Sequence of chain 1.A:
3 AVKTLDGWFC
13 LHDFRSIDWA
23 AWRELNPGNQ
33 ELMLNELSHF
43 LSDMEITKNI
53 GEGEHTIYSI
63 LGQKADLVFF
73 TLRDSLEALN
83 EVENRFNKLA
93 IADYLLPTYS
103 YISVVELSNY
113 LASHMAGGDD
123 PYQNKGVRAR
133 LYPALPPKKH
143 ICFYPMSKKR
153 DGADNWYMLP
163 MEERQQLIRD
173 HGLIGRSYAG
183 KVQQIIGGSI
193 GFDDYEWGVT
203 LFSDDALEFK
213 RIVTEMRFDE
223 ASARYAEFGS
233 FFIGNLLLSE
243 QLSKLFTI

Binding-site contacts:
Ligand atom C08 contacts residue FEC1 of chain 1.G at 0.0 Å.
Ligand atom C40 contacts residue FEC1 of chain 1.G at 0.2 Å.
Ligand atom C39 contacts residue FEC1 of chain 1.G at 0.3 Å.
Ligand atom C23 contacts residue FEC1 of chain 1.G at 0.1 Å.
Ligand atom C11 contacts residue FEC1 of chain 1.G at 0.1 Å.
Ligand atom C25 contacts residue FEC1 of chain 1.G at 0.2 Å.
Ligand atom C32 contacts residue FEC1 of chain 1.G at 0.3 Å.
Ligand atom C12 contacts residue FEC1 of chain 1.G at 0.2 Å.
Ligand atom C30 contacts residue FEC1 of chain 1.G at 0.2 Å.
Ligand atom N02 contacts residue FEC1 of chain 1.G at 0.1 Å (h-bond).
Ligand atom C41 contacts residue FEC1 of chain 1.G at 0.1 Å.
Ligand atom C13 contacts residue FEC1 of chain 1.G at 0.3 Å.
Ligand atom N03 contacts residue FEC1 of chain 1.G at 0.2 Å (h-bond).
Ligand atom C31 contacts residue FEC1 of chain 1.G at 0.2 Å.
Ligand atom C42 contacts residue FEC1 of chain 1.G at 0.1 Å.
Ligand atom C17 contacts residue FEC1 of chain 1.G at 0.1 Å.
Ligand atom C14 contacts residue FEC1 of chain 1.G at 0.1 Å.
Ligand atom O16 contacts residue FEC1 of chain 1.G at 0.1 Å (h-bond).
Ligand atom C19 contacts residue FEC1 of chain 1.G at 0.1 Å.
Ligand atom C34 contacts residue FEC1 of chain 1.G at 0.2 Å.
Ligand atom C45 contacts residue FEC1 of chain 1.G at 0.1 Å.
Ligand atom O27 contacts residue FEC1 of chain 1.G at 0.5 Å (h-bond).
Ligand atom C24 contacts residue FEC1 of chain 1.G at 0.3 Å.
Ligand atom C43 contacts residue FEC1 of chain 1.G at 0.2 Å.
Ligand atom C09 contacts residue FEC1 of chain 1.G at 0.1 Å.
Ligand atom C28 contacts residue FEC1 of chain 1.G at 0.3 Å.
Ligand atom C21 contacts residue FEC1 of chain 1.G at 0.1 Å.
Ligand atom C10 contacts residue FEC1 of chain 1.G at 0.1 Å.
Ligand atom N05 contacts residue FEC1 of chain 1.G at 0.2 Å (h-bond).
Ligand atom C44 contacts residue FEC1 of chain 1.G at 0.1 Å.
Ligand atom C29 contacts residue FEC1 of chain 1.G at 0.3 Å.
Ligand atom O15 contacts residue FEC1 of chain 1.G at 0.4 Å (h-bond).
Ligand atom C22 contacts residue FEC1 of chain 1.G at 0.2 Å.
Ligand atom FE contacts residue FEC1 of chain 1.G at 0.3 Å.
Ligand atom N04 contacts residue FEC1 of chain 1.G at 0.3 Å (h-bond).
Ligand atom C18 contacts residue FEC1 of chain 1.G at 0.0 Å.
Ligand atom C33 contacts residue FEC1 of chain 1.G at 0.2 Å.
Ligand atom C20 contacts residue FEC1 of chain 1.G at 0.1 Å.
Ligand atom C06 contacts residue FEC1 of chain 1.G at 0.2 Å.
Ligand atom C07 contacts residue FEC1 of chain 1.G at 0.1 Å.

A small-molecule ligand and the protein it binds are described below.
Small molecule (SMILES): C=CC1=C(C)C2=Cc3c(C)c(CCC(=O)O)c4n3[Fe]35<-N6=C(C=c7c(CCC(=O)O)c(C)c(n73)=CC1=N->52)C(C)=C(CCC(=O)O)C6=C4